Binding-site contacts:
Ligand atom C contacts residue GLY154 of chain 1.A at 4.2 Å.
Ligand atom C5 contacts residue HIS159 of chain 1.A at 4.2 Å.
Ligand atom C5 contacts residue PHE51 of chain 1.A at 4.4 Å (hydrophobic).
Ligand atom C4 contacts residue HIS159 of chain 1.A at 3.6 Å.
Ligand atom N contacts residue HIS159 of chain 1.A at 4.0 Å.
Ligand atom N contacts residue TYR227 of chain 1.A at 4.5 Å.
Ligand atom O contacts residue TYR227 of chain 1.A at 2.9 Å (h-bond).
Ligand atom C5 contacts residue TYR227 of chain 1.A at 4.2 Å (hydrophobic).
Ligand atom O contacts residue ARG188 of chain 1.A at 3.1 Å (salt-bridge).
Ligand atom C contacts residue TYR227 of chain 1.A at 3.3 Å (hydrophobic).
Ligand atom CA contacts residue GLY154 of chain 1.A at 3.1 Å.
Ligand atom N contacts residue GLY154 of chain 1.A at 3.7 Å.
Ligand atom C5 contacts residue LEU237 of chain 1.A at 4.4 Å (hydrophobic).
Ligand atom C4 contacts residue TYR227 of chain 1.A at 4.4 Å (hydrophobic).
Ligand atom OXT contacts residue MET239 of chain 1.A at 4.0 Å.
Ligand atom C4 contacts residue GLY154 of chain 1.A at 4.4 Å.
Ligand atom C4 contacts residue MET239 of chain 1.A at 3.6 Å (hydrophobic).
Ligand atom C4 contacts residue ASN155 of chain 1.A at 3.0 Å.
Ligand atom CA contacts residue ASN155 of chain 1.A at 3.7 Å.
Ligand atom OXT contacts residue ASN155 of chain 1.A at 2.6 Å (h-bond).
Ligand atom C contacts residue ARG188 of chain 1.A at 3.6 Å.
Ligand atom C4 contacts residue THR158 of chain 1.A at 3.9 Å.
Ligand atom C contacts residue ASN155 of chain 1.A at 3.7 Å.
Ligand atom OXT contacts residue TYR227 of chain 1.A at 3.5 Å (h-bond).
Ligand atom OXT contacts residue ARG188 of chain 1.A at 2.8 Å (salt-bridge).
Ligand atom N contacts residue ASN155 of chain 1.A at 3.4 Å (h-bond).
Ligand atom CA contacts residue TYR227 of chain 1.A at 4.3 Å (hydrophobic).

The protein below binds the small molecule below.
Small molecule (SMILES): CN(C)CC(=O)O

Sequence of chain 1.A:
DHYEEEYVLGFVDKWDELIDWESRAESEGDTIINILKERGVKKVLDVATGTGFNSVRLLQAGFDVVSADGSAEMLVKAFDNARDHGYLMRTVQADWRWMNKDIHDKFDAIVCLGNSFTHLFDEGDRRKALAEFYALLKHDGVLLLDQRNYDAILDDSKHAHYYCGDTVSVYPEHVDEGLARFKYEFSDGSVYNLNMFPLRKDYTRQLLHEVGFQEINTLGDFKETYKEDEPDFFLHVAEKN